Sequence of chain 1.B:
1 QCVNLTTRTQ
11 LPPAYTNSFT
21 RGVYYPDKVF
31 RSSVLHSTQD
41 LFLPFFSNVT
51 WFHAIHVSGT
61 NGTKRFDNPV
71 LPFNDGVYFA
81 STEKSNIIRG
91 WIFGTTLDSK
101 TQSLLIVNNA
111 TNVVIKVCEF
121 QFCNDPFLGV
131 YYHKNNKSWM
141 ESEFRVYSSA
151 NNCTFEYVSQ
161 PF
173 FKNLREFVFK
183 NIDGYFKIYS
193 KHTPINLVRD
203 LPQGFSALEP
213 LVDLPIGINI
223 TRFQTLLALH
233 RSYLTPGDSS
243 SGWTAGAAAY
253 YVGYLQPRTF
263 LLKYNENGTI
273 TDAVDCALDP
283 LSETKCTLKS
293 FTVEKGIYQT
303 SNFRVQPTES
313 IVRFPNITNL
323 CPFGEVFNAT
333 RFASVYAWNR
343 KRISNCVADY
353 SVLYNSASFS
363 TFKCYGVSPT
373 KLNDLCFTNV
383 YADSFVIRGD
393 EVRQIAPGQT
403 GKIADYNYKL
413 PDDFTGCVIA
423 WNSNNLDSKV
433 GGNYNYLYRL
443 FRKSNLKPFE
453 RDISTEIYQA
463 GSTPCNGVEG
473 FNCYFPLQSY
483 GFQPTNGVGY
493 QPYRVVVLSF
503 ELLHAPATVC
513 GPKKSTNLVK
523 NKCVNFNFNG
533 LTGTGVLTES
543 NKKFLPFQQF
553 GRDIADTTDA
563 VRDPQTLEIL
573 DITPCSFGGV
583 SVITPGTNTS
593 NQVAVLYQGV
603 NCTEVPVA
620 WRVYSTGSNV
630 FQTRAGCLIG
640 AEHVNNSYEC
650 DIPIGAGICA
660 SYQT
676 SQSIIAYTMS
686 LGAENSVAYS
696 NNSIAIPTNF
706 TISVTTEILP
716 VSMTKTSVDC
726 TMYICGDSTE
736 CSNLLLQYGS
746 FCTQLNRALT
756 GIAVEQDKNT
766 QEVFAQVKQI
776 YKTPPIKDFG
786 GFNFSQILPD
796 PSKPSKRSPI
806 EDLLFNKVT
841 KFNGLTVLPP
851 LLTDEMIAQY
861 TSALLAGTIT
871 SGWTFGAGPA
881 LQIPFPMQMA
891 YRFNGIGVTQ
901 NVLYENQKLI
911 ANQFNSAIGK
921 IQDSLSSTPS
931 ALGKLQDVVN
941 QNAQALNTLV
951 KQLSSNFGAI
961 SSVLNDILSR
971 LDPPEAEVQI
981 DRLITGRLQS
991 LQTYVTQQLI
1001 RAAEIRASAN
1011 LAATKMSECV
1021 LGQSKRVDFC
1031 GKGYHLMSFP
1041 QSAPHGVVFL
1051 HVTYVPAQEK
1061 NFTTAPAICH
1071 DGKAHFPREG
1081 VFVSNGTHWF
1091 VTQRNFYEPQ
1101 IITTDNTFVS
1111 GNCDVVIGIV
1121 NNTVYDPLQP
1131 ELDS

Binding-site contacts:
Ligand atom N2 contacts residue ASN318 of chain 1.B at 3.1 Å (h-bond).
Ligand atom C7 contacts residue ASN318 of chain 1.B at 3.6 Å.
Ligand atom C4 contacts residue ASN318 of chain 1.B at 4.3 Å.
Ligand atom C3 contacts residue ASN318 of chain 1.B at 3.9 Å.
Ligand atom C6 contacts residue GLN567 of chain 1.B at 4.3 Å.
Ligand atom O7 contacts residue ASN318 of chain 1.B at 3.7 Å.
Ligand atom C2 contacts residue ASN318 of chain 1.B at 2.6 Å.
Ligand atom O6 contacts residue GLN567 of chain 1.B at 3.5 Å (h-bond).
Ligand atom O5 contacts residue ASN318 of chain 1.B at 2.4 Å (h-bond).
Ligand atom O5 contacts residue GLN567 of chain 1.B at 4.3 Å.
Ligand atom C8 contacts residue ASN318 of chain 1.B at 4.3 Å.
Ligand atom C1 contacts residue ASN318 of chain 1.B at 1.5 Å.
Ligand atom C5 contacts residue ASN318 of chain 1.B at 3.6 Å.
Ligand atom O6 contacts residue THR568 of chain 1.B at 4.3 Å.
Ligand atom C1 contacts residue GLN567 of chain 1.B at 4.4 Å.

A protein and the small-molecule ligand that binds it are described below.
Small molecule (SMILES): CC(=O)N[C@@H]1[C@@H](O)[C@H](O)[C@@H](CO)O[C@H]1O